This small molecule binds to this protein.
Small molecule (SMILES): [H]/N=C(\N)c1ccc(C(NC(=O)[C@@H]2CCCN2C(=O)[C@@H](CC2CCCCC2)NS(=O)(=O)Cc2ccccc2)P(O)Oc2ccccc2)cc1

Binding-site contacts:
Ligand atom C15 contacts residue HIS43 of chain 1.B at 3.4 Å.
Ligand atom N2 contacts residue GLY228 of chain 1.B at 2.8 Å (h-bond).
Ligand atom O4 contacts residue GLY230 of chain 1.B at 3.1 Å (h-bond).
Ligand atom N3 contacts residue ASP199 of chain 1.B at 2.8 Å (salt-bridge).
Ligand atom C16 contacts residue TYR47 of chain 1.B at 3.5 Å (hydrophobic).
Ligand atom C40 contacts residue SER205 of chain 1.B at 3.3 Å.
Ligand atom C8 contacts residue LEU27 of chain 1.B at 3.5 Å (hydrophobic).
Ligand atom O5 contacts residue GLY228 of chain 1.B at 3.1 Å (h-bond).
Ligand atom O4 contacts residue GLY228 of chain 1.B at 3.2 Å (h-bond).
Ligand atom O2 contacts residue HIS43 of chain 1.B at 3.1 Å (h-bond).
Ligand atom C38 contacts residue ALA200 of chain 1.B at 3.2 Å (hydrophobic).
Ligand atom C12 contacts residue SER205 of chain 1.B at 2.6 Å.
Ligand atom C34 contacts residue SER205 of chain 1.B at 3.3 Å.
Ligand atom O contacts residue GLY203 of chain 1.B at 2.8 Å (h-bond).
Ligand atom S contacts residue GLY228 of chain 1.B at 3.2 Å (h-bond).
Ligand atom C38 contacts residue ASP199 of chain 1.B at 3.6 Å.
Ligand atom O contacts residue ASP204 of chain 1.B at 3.4 Å (salt-bridge).
Ligand atom N contacts residue SER226 of chain 1.B at 3.2 Å (h-bond).
Ligand atom N4 contacts residue ASP199 of chain 1.B at 2.8 Å (salt-bridge).
Ligand atom C32 contacts residue TYR47 of chain 1.B at 3.6 Å (hydrophobic).
Ligand atom C10 contacts residue GLU202 of chain 1.B at 3.6 Å.
Ligand atom C7 contacts residue LEU27 of chain 1.B at 3.5 Å (hydrophobic).
Ligand atom N4 contacts residue GLY238 of chain 1.B at 3.5 Å.
Ligand atom N3 contacts residue ALA200 of chain 1.B at 3.1 Å (h-bond).
Ligand atom N contacts residue SER205 of chain 1.B at 2.9 Å (h-bond).
Ligand atom O contacts residue GLU202 of chain 1.B at 3.5 Å.
Ligand atom O5 contacts residue TRP227 of chain 1.B at 3.2 Å.
Ligand atom C39 contacts residue TRP227 of chain 1.B at 3.5 Å (hydrophobic).
Ligand atom O2 contacts residue SER205 of chain 1.B at 2.4 Å (h-bond).
Ligand atom O contacts residue CYS201 of chain 1.B at 3.3 Å (h-bond).
Ligand atom N contacts residue HIS43 of chain 1.B at 3.3 Å (h-bond).
Ligand atom O contacts residue SER205 of chain 1.B at 2.6 Å (h-bond).
Ligand atom C31 contacts residue GLU94 of chain 1.B at 3.2 Å.
Ligand atom C20 contacts residue GLY228 of chain 1.B at 3.1 Å.
Ligand atom P contacts residue SER205 of chain 1.B at 1.6 Å.
Ligand atom C24 contacts residue GLU202 of chain 1.B at 3.3 Å.
Ligand atom N3 contacts residue GLY230 of chain 1.B at 2.9 Å (h-bond).
Ligand atom N4 contacts residue ALA200 of chain 1.B at 3.5 Å (h-bond).
Ligand atom C25 contacts residue GLU202 of chain 1.B at 3.5 Å.
Ligand atom C29 contacts residue TRP227 of chain 1.B at 3.5 Å (hydrophobic).

Sequence of chain 1.B:
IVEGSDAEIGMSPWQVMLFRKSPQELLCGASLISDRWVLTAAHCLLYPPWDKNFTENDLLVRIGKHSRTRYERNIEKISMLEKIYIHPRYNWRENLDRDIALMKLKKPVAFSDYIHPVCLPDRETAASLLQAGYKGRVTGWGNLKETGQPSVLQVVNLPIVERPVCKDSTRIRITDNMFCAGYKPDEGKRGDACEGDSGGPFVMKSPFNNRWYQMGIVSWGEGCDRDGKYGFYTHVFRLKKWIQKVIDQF